Binding-site contacts:
Ligand atom CB contacts residue HIS163 of chain 1.A at 4.0 Å.
Ligand atom N contacts residue MET165 of chain 1.A at 3.5 Å.
Ligand atom CG contacts residue LEU141 of chain 1.A at 4.1 Å (hydrophobic).
Ligand atom N contacts residue HIS164 of chain 1.A at 3.4 Å (h-bond).
Ligand atom OE1 contacts residue PHE140 of chain 1.A at 4.0 Å.
Ligand atom CB contacts residue SER144 of chain 1.A at 4.0 Å.
Ligand atom CB contacts residue CYS145 of chain 1.A at 3.1 Å (hydrophobic).
Ligand atom C contacts residue CYS145 of chain 1.A at 3.8 Å (hydrophobic).
Ligand atom CD1 contacts residue ARG188 of chain 1.A at 4.1 Å.
Ligand atom CD2 contacts residue MET49 of chain 1.A at 4.2 Å (hydrophobic).
Ligand atom CD1 contacts residue MET165 of chain 1.A at 3.7 Å (hydrophobic).
Ligand atom N contacts residue CYS145 of chain 1.A at 3.0 Å (h-bond).
Ligand atom O contacts residue HIS41 of chain 1.A at 3.9 Å.
Ligand atom CB contacts residue GLN189 of chain 1.A at 4.2 Å.
Ligand atom OE1 contacts residue HIS163 of chain 1.A at 2.8 Å (h-bond).
Ligand atom C contacts residue HIS41 of chain 1.A at 4.0 Å.
Ligand atom OE1 contacts residue HIS172 of chain 1.A at 3.8 Å.
Ligand atom C contacts residue HIS41 of chain 1.A at 4.0 Å.
Ligand atom N contacts residue MET165 of chain 1.A at 4.2 Å.
Ligand atom O contacts residue SER144 of chain 1.A at 3.4 Å (h-bond).
Ligand atom CD contacts residue HIS163 of chain 1.A at 3.9 Å.
Ligand atom CD contacts residue GLU166 of chain 1.A at 3.8 Å.
Ligand atom NE2 contacts residue LEU141 of chain 1.A at 3.5 Å.
Ligand atom N contacts residue GLU166 of chain 1.A at 3.4 Å (salt-bridge).
Ligand atom OE1 contacts residue GLU166 of chain 1.A at 3.4 Å.
Ligand atom OE1 contacts residue SER144 of chain 1.A at 4.2 Å.
Ligand atom O contacts residue CYS145 of chain 1.A at 2.5 Å (h-bond).
Ligand atom CA contacts residue HIS164 of chain 1.A at 3.7 Å.
Ligand atom C contacts residue HIS164 of chain 1.A at 3.6 Å.
Ligand atom C contacts residue CYS145 of chain 1.A at 1.8 Å (hydrophobic).
Ligand atom CD2 contacts residue GLN189 of chain 1.A at 4.1 Å.
Ligand atom OE1 contacts residue MET165 of chain 1.A at 4.0 Å.
Ligand atom CB contacts residue LEU141 of chain 1.A at 4.1 Å (hydrophobic).
Ligand atom CA contacts residue MET165 of chain 1.A at 3.5 Å (hydrophobic).
Ligand atom CA contacts residue CYS145 of chain 1.A at 2.6 Å (hydrophobic).
Ligand atom CD contacts residue LEU141 of chain 1.A at 3.9 Å (hydrophobic).
Ligand atom NE2 contacts residue ASN142 of chain 1.A at 3.8 Å.
Ligand atom NE2 contacts residue GLU166 of chain 1.A at 3.1 Å (salt-bridge).
Ligand atom NE2 contacts residue PHE140 of chain 1.A at 3.4 Å (h-bond).
Ligand atom O contacts residue GLY143 of chain 1.A at 3.3 Å (h-bond).

Sequence of chain 1.A:
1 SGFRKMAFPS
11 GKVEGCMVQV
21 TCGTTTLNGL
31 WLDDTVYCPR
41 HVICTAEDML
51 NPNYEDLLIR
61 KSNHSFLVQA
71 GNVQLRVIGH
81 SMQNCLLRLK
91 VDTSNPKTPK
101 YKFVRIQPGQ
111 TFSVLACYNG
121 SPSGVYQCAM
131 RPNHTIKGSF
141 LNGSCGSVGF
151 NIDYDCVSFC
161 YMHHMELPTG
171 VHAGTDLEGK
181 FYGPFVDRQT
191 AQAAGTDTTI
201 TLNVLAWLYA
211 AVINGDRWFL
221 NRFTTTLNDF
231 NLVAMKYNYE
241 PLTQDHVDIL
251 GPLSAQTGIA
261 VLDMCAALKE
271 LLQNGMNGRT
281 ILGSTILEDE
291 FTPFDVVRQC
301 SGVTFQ

A small-molecule ligand and the protein it binds are described below.
Small molecule (SMILES): CC(C)C[C@H](N)C(=O)N[C@H](CO)CCC(N)=O